Sequence of chain 1.B:
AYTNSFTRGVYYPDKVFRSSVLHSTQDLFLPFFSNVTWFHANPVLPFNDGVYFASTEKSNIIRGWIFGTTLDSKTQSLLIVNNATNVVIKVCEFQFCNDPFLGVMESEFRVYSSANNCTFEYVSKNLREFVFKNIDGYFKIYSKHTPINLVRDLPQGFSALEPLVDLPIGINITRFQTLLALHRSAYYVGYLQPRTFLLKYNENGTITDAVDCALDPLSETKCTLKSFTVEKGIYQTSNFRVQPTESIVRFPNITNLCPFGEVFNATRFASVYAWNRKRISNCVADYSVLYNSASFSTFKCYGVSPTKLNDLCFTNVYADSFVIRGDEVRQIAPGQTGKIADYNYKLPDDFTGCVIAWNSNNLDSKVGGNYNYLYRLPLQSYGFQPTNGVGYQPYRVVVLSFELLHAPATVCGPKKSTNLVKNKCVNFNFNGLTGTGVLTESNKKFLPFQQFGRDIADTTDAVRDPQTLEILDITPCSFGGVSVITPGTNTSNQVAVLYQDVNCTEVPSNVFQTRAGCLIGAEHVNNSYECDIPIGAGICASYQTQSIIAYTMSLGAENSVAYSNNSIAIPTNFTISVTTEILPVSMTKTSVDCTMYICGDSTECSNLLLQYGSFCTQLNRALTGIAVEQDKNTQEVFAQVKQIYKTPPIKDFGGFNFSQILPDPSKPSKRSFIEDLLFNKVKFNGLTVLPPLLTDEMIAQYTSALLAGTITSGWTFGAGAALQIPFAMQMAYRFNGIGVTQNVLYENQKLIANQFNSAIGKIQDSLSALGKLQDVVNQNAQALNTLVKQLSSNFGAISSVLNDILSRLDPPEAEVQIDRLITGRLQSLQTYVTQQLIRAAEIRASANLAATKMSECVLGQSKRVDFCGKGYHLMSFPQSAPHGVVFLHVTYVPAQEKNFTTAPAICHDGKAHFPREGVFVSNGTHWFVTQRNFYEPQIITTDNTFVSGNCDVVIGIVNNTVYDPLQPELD

The small molecule below binds the protein below.
Small molecule (SMILES): CC(=O)N[C@@H]1[C@@H](O)[C@H](O)[C@@H](CO)O[C@H]1O

Binding-site contacts:
Ligand atom C3 contacts residue ASN616 of chain 1.B at 3.8 Å.
Ligand atom C8 contacts residue GLN644 of chain 1.B at 4.0 Å.
Ligand atom O5 contacts residue ASN616 of chain 1.B at 2.4 Å (h-bond).
Ligand atom C7 contacts residue ASN616 of chain 1.B at 3.9 Å.
Ligand atom C5 contacts residue ASN616 of chain 1.B at 3.7 Å.
Ligand atom C4 contacts residue ASN616 of chain 1.B at 4.2 Å.
Ligand atom C1 contacts residue THR618 of chain 1.B at 4.1 Å.
Ligand atom C2 contacts residue ASN616 of chain 1.B at 2.5 Å.
Ligand atom N2 contacts residue GLN644 of chain 1.B at 4.4 Å.
Ligand atom C1 contacts residue ASN616 of chain 1.B at 1.4 Å.
Ligand atom N2 contacts residue ASN616 of chain 1.B at 2.9 Å (h-bond).
Ligand atom O5 contacts residue THR618 of chain 1.B at 4.4 Å.
Ligand atom C8 contacts residue ASN616 of chain 1.B at 4.2 Å.